This small molecule binds to this protein.
Small molecule (SMILES): CC[Sn](Br)(CC)CC

Sequence of chain 1.C:
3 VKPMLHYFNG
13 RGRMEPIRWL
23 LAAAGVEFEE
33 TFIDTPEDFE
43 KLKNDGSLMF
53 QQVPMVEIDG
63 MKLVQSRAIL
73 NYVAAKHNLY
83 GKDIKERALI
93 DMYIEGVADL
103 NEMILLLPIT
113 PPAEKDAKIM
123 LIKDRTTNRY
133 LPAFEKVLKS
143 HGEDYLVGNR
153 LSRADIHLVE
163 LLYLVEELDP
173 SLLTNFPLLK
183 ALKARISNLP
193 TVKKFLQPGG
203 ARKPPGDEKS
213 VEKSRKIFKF

Binding-site contacts:
Ligand atom C06 contacts residue MPD1 of chain 1.M at 3.9 Å.
Ligand atom C07 contacts residue LEU107 of chain 1.C at 3.9 Å (hydrophobic).
Ligand atom C01 contacts residue PHE222 of chain 1.C at 2.4 Å (hydrophobic).
Ligand atom C07 contacts residue ARG15 of chain 1.C at 4.2 Å.
Ligand atom SN1 contacts residue TYR9 of chain 1.C at 2.1 Å.
Ligand atom C01 contacts residue GSH1 of chain 1.K at 4.5 Å.
Ligand atom C06 contacts residue LEU107 of chain 1.C at 4.2 Å (hydrophobic).
Ligand atom C07 contacts residue TYR9 of chain 1.C at 4.2 Å (hydrophobic).
Ligand atom C04 contacts residue PHE10 of chain 1.C at 4.2 Å (hydrophobic).
Ligand atom C07 contacts residue MPD1 of chain 1.M at 4.4 Å.
Ligand atom C05 contacts residue PHE220 of chain 1.C at 4.2 Å (hydrophobic).
Ligand atom C06 contacts residue TYR9 of chain 1.C at 3.0 Å (hydrophobic).
Ligand atom C05 contacts residue TYR9 of chain 1.C at 3.8 Å (hydrophobic).
Ligand atom C06 contacts residue GSH1 of chain 1.K at 3.9 Å.
Ligand atom C04 contacts residue TYR9 of chain 1.C at 2.8 Å (hydrophobic).
Ligand atom C04 contacts residue GSH1 of chain 1.K at 3.8 Å.
Ligand atom C05 contacts residue PHE222 of chain 1.C at 4.3 Å (hydrophobic).
Ligand atom C04 contacts residue PHE220 of chain 1.C at 3.9 Å (hydrophobic).
Ligand atom C05 contacts residue PHE10 of chain 1.C at 4.0 Å (hydrophobic).
Ligand atom C07 contacts residue GSH1 of chain 1.K at 4.2 Å.
Ligand atom SN1 contacts residue GSH1 of chain 1.K at 2.4 Å.
Ligand atom C02 contacts residue TYR9 of chain 1.C at 4.3 Å (hydrophobic).
Ligand atom C02 contacts residue GSH1 of chain 1.K at 3.1 Å.
Ligand atom C06 contacts residue GLY14 of chain 1.C at 3.5 Å.
Ligand atom C06 contacts residue ARG15 of chain 1.C at 3.9 Å.
Ligand atom SN1 contacts residue ARG15 of chain 1.C at 4.4 Å.
Ligand atom C02 contacts residue PHE222 of chain 1.C at 3.3 Å (hydrophobic).
Ligand atom C05 contacts residue MPD1 of chain 1.M at 3.9 Å.
Ligand atom C05 contacts residue SER216 of chain 1.C at 3.8 Å.